Sequence of chain 1.XA:
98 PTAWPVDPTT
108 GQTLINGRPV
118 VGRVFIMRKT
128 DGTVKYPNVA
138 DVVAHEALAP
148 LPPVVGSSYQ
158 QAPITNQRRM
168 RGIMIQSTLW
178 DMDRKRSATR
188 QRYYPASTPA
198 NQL

Binding-site contacts:
Ligand atom C3 contacts residue PRO329 of chain 1.BB at 4.0 Å (hydrophobic).
Ligand atom O3 contacts residue SER331 of chain 1.BB at 4.0 Å.
Ligand atom C6 contacts residue ASP174 of chain 1.WA at 3.0 Å.
Ligand atom C1 contacts residue SER331 of chain 1.BB at 1.4 Å.
Ligand atom C2 contacts residue PRO333 of chain 1.BB at 3.9 Å (hydrophobic).
Ligand atom O3 contacts residue VAL151 of chain 1.XA at 3.8 Å.
Ligand atom O4 contacts residue PRO329 of chain 1.BB at 3.6 Å (h-bond).
Ligand atom C5 contacts residue V751 of chain 1.BL at 4.0 Å.
Ligand atom C6 contacts residue ASP330 of chain 1.BB at 3.1 Å.
Ligand atom O4 contacts residue ALA328 of chain 1.BB at 3.9 Å.
Ligand atom O4 contacts residue ARG175 of chain 1.WA at 3.9 Å.
Ligand atom C3 contacts residue ASP174 of chain 1.WA at 3.6 Å.
Ligand atom O3 contacts residue THR327 of chain 1.BB at 2.9 Å (h-bond).
Ligand atom C6 contacts residue ARG175 of chain 1.WA at 3.9 Å.
Ligand atom O3 contacts residue ALA328 of chain 1.BB at 4.0 Å.
Ligand atom C5 contacts residue ASP174 of chain 1.WA at 3.8 Å.
Ligand atom C5 contacts residue SER331 of chain 1.BB at 2.9 Å.
Ligand atom O2 contacts residue VAL151 of chain 1.XA at 3.5 Å.
Ligand atom C1 contacts residue V751 of chain 1.BL at 3.0 Å.
Ligand atom C5 contacts residue ASP330 of chain 1.BB at 3.4 Å.
Ligand atom C4 contacts residue V751 of chain 1.BL at 4.1 Å.
Ligand atom C3 contacts residue V751 of chain 1.BL at 3.7 Å.
Ligand atom C2 contacts residue V751 of chain 1.BL at 2.5 Å.
Ligand atom O3 contacts residue GLY153 of chain 1.XA at 3.8 Å.
Ligand atom C6 contacts residue V751 of chain 1.BL at 3.4 Å.
Ligand atom C4 contacts residue SER331 of chain 1.BB at 3.4 Å.
Ligand atom O2 contacts residue V751 of chain 1.BL at 1.4 Å.
Ligand atom O2 contacts residue SER331 of chain 1.BB at 3.6 Å (h-bond).
Ligand atom O5 contacts residue V751 of chain 1.BL at 3.1 Å (h-bond).
Ligand atom C3 contacts residue PRO329 of chain 1.BB at 4.1 Å (hydrophobic).
Ligand atom O3 contacts residue V751 of chain 1.BL at 4.1 Å.
Ligand atom C3 contacts residue THR327 of chain 1.BB at 3.9 Å.
Ligand atom O6 contacts residue V751 of chain 1.BL at 2.6 Å (h-bond).
Ligand atom C4 contacts residue THR327 of chain 1.BB at 3.9 Å.
Ligand atom C3 contacts residue SER331 of chain 1.BB at 2.8 Å.
Ligand atom O4 contacts residue THR327 of chain 1.BB at 3.0 Å (h-bond).
Ligand atom C2 contacts residue SER331 of chain 1.BB at 2.3 Å.
Ligand atom O4 contacts residue PRO329 of chain 1.BB at 3.7 Å.
Ligand atom O5 contacts residue SER331 of chain 1.BB at 2.4 Å (h-bond).
Ligand atom O3 contacts residue ASP174 of chain 1.WA at 2.8 Å (salt-bridge).

Sequence of chain 1.BB:
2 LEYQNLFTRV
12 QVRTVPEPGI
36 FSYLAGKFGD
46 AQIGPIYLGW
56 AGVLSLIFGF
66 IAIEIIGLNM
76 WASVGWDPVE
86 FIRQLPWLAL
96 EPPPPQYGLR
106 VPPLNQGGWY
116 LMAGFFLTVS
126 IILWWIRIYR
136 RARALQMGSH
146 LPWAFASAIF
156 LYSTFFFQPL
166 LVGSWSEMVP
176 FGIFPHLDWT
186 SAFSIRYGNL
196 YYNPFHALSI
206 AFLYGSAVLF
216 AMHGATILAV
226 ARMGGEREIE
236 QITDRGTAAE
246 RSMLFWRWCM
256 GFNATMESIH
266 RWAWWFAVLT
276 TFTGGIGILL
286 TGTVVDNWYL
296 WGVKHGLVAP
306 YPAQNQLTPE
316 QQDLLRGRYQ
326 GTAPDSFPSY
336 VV

The protein below binds the small molecule below.
Small molecule (SMILES): C[C@@H]1O[C@@H](O[C@H]2[C@H](O)[C@H](O)CO[C@@H]2CO)[C@H](O)[C@H](O)[C@H]1O

Sequence of chain 1.WA:
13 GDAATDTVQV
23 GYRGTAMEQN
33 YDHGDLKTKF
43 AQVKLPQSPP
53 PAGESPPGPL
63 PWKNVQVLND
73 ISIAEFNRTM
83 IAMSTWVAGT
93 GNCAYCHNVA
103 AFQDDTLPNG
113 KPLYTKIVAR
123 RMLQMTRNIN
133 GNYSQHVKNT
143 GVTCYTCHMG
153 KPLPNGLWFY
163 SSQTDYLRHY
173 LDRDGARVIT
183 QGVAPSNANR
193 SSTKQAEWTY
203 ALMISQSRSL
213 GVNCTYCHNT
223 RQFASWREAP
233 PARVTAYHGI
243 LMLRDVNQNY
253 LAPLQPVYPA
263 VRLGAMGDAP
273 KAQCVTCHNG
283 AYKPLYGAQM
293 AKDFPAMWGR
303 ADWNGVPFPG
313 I